This small molecule binds to this protein.
Small molecule (SMILES): CC(C)=CCC/C(C)=C/CO[P](=O)(O)OP(=O)(O)O

Sequence of chain 1.A:
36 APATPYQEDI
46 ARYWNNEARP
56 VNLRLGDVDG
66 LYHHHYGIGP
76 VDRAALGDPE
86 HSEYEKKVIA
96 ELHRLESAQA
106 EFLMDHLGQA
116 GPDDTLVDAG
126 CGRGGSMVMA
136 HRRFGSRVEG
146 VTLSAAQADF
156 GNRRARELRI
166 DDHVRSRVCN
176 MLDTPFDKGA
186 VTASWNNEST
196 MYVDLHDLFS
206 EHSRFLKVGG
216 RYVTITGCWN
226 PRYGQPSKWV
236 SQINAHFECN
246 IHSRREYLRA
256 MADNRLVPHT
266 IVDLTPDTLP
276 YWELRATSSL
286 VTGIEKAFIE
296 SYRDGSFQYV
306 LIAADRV

Binding-site contacts:
Ligand atom O3B contacts residue PHE242 of chain 1.A at 3.5 Å.
Ligand atom C5 contacts residue MET196 of chain 1.A at 3.8 Å (hydrophobic).
Ligand atom O2B contacts residue ASN57 of chain 1.A at 3.4 Å (h-bond).
Ligand atom O2A contacts residue ARG54 of chain 1.A at 3.6 Å (salt-bridge).
Ligand atom O3A contacts residue ARG54 of chain 1.A at 3.3 Å (salt-bridge).
Ligand atom O2A contacts residue ASN57 of chain 1.A at 3.7 Å.
Ligand atom PA contacts residue HIS69 of chain 1.A at 3.5 Å.
Ligand atom PB contacts residue ARG280 of chain 1.A at 3.5 Å.
Ligand atom O1A contacts residue ASN57 of chain 1.A at 2.8 Å (h-bond).
Ligand atom O1B contacts residue ARG280 of chain 1.A at 2.6 Å (salt-bridge).
Ligand atom O2B contacts residue ARG54 of chain 1.A at 2.9 Å (salt-bridge).
Ligand atom O1A contacts residue HIS69 of chain 1.A at 3.1 Å (h-bond).
Ligand atom C4 contacts residue PHE242 of chain 1.A at 3.2 Å (hydrophobic).
Ligand atom O1 contacts residue TYR71 of chain 1.A at 3.8 Å.
Ligand atom C4 contacts residue TRP49 of chain 1.A at 3.4 Å (hydrophobic).
Ligand atom O1B contacts residue MG1 of chain 1.M at 2.4 Å.
Ligand atom O1 contacts residue HIS69 of chain 1.A at 3.4 Å (h-bond).
Ligand atom C1 contacts residue HIS69 of chain 1.A at 3.7 Å.
Ligand atom O1B contacts residue TYR71 of chain 1.A at 3.4 Å.
Ligand atom O2B contacts residue VAL56 of chain 1.A at 3.3 Å.
Ligand atom O1B contacts residue ASN57 of chain 1.A at 3.5 Å (h-bond).
Ligand atom C9 contacts residue PHE302 of chain 1.A at 3.8 Å (hydrophobic).
Ligand atom C7 contacts residue GLU193 of chain 1.A at 3.6 Å.
Ligand atom C3 contacts residue TYR197 of chain 1.A at 3.3 Å (hydrophobic).
Ligand atom O3A contacts residue MG1 of chain 1.M at 3.8 Å.
Ligand atom PA contacts residue MG1 of chain 1.M at 3.4 Å.
Ligand atom O2A contacts residue TRP49 of chain 1.A at 2.8 Å.
Ligand atom C2 contacts residue GLU193 of chain 1.A at 3.5 Å.
Ligand atom C1 contacts residue TRP49 of chain 1.A at 3.8 Å (hydrophobic).
Ligand atom PB contacts residue MG1 of chain 1.M at 3.5 Å.
Ligand atom C5 contacts residue TYR197 of chain 1.A at 3.4 Å (hydrophobic).
Ligand atom O3B contacts residue ARG280 of chain 1.A at 2.9 Å (salt-bridge).
Ligand atom O3B contacts residue TYR71 of chain 1.A at 3.3 Å (h-bond).
Ligand atom C10 contacts residue GLU193 of chain 1.A at 3.8 Å.
Ligand atom C4 contacts residue TYR197 of chain 1.A at 2.6 Å (hydrophobic).
Ligand atom C10 contacts residue GLY222 of chain 1.A at 3.6 Å.
Ligand atom O2A contacts residue HIS69 of chain 1.A at 2.7 Å (h-bond).
Ligand atom O2B contacts residue ARG280 of chain 1.A at 3.8 Å.
Ligand atom O1A contacts residue MG1 of chain 1.M at 2.2 Å.
Ligand atom C6 contacts residue PHE242 of chain 1.A at 3.8 Å (hydrophobic).